The protein below binds the small molecule below.
Small molecule (SMILES): O=P(O)(O)OC[C@H](O)[C@H](O)[C@H](O)COP(=O)(O)OC[C@H](O)[C@H](O)[C@H](O)COP(=O)(O)OC[C@@H](O)[C@@H](O)[C@@H](O)CO

Binding-site contacts:
Ligand atom OAK contacts residue GLN200 of chain 1.H at 3.1 Å (h-bond).
Ligand atom OAO contacts residue THR276 of chain 1.H at 3.8 Å.
Ligand atom OAJ contacts residue HIS281 of chain 1.H at 3.5 Å (h-bond).
Ligand atom CAR contacts residue GLN200 of chain 1.H at 3.7 Å.
Ligand atom OAP contacts residue ALA171 of chain 1.H at 3.6 Å.
Ligand atom OAJ contacts residue TYR170 of chain 1.H at 3.6 Å (h-bond).
Ligand atom OAP contacts residue ARG277 of chain 1.H at 3.3 Å (salt-bridge).
Ligand atom OAN contacts residue ARG280 of chain 1.H at 2.6 Å (salt-bridge).
Ligand atom OAH contacts residue HIS281 of chain 1.H at 3.3 Å (h-bond).
Ligand atom PBL contacts residue TYR170 of chain 1.H at 3.7 Å.
Ligand atom CBI contacts residue GLN200 of chain 1.H at 3.8 Å.
Ligand atom OAN contacts residue THR276 of chain 1.H at 3.3 Å.
Ligand atom OBB contacts residue PRO149 of chain 1.H at 3.5 Å.
Ligand atom OAM contacts residue VAL148 of chain 1.H at 3.5 Å.
Ligand atom OAP contacts residue LEU172 of chain 1.H at 2.8 Å (h-bond).
Ligand atom PBM contacts residue ARG277 of chain 1.H at 3.5 Å.
Ligand atom OAE contacts residue HIS281 of chain 1.H at 3.5 Å (h-bond).
Ligand atom OAO contacts residue LYS273 of chain 1.H at 3.2 Å (salt-bridge).
Ligand atom CAV contacts residue TYR170 of chain 1.H at 3.7 Å (hydrophobic).
Ligand atom OAM contacts residue SER147 of chain 1.H at 2.7 Å (h-bond).
Ligand atom OAX contacts residue TYR170 of chain 1.H at 3.5 Å (h-bond).
Ligand atom OAY contacts residue ARG277 of chain 1.H at 3.4 Å (salt-bridge).
Ligand atom OAO contacts residue TYR170 of chain 1.H at 2.7 Å (h-bond).
Ligand atom CAV contacts residue ARG277 of chain 1.H at 3.6 Å.
Ligand atom OAQ contacts residue ALA151 of chain 1.H at 2.9 Å (h-bond).
Ligand atom OAQ contacts residue LYS150 of chain 1.H at 2.9 Å (salt-bridge).
Ligand atom PBL contacts residue ARG280 of chain 1.H at 3.3 Å.
Ligand atom PBL contacts residue THR320 of chain 1.H at 3.7 Å.
Ligand atom OAE contacts residue ARG277 of chain 1.H at 3.8 Å.
Ligand atom OBA contacts residue ARG277 of chain 1.H at 3.0 Å (salt-bridge).
Ligand atom OAH contacts residue TYR170 of chain 1.H at 3.4 Å.
Ligand atom OAK contacts residue ASP199 of chain 1.H at 3.6 Å.
Ligand atom CAS contacts residue ARG280 of chain 1.H at 3.8 Å.
Ligand atom OAG contacts residue TYR170 of chain 1.H at 3.6 Å.
Ligand atom CBC contacts residue ARG277 of chain 1.H at 3.8 Å.
Ligand atom OAN contacts residue THR320 of chain 1.H at 2.2 Å (h-bond).
Ligand atom CBC contacts residue GLN200 of chain 1.H at 3.3 Å.
Ligand atom OAB contacts residue SER173 of chain 1.H at 3.8 Å.
Ligand atom OAM contacts residue PRO149 of chain 1.H at 3.7 Å.
Ligand atom OAX contacts residue ARG280 of chain 1.H at 2.8 Å (salt-bridge).

Sequence of chain 1.H:
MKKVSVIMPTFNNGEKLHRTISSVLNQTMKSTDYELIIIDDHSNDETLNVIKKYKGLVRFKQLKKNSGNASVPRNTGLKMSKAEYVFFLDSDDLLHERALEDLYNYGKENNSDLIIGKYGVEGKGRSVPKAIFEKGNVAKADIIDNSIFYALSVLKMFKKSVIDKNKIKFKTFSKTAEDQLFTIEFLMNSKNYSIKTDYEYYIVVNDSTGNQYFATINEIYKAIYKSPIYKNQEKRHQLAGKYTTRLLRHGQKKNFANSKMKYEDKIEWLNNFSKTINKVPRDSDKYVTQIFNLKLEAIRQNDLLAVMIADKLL